Sequence of chain 9.A:
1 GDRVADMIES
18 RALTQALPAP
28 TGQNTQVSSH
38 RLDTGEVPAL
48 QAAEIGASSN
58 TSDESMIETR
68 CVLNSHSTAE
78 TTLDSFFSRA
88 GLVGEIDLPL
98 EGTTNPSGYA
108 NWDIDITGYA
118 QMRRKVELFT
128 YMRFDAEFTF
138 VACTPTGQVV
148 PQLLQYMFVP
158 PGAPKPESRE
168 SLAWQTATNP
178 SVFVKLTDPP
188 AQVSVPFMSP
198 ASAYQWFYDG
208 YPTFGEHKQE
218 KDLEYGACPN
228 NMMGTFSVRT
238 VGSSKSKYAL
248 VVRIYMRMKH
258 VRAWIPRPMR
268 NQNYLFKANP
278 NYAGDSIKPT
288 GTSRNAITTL

The protein below binds the small molecule below.
Small molecule (SMILES): CCO/N=C/c1ccc(OCC[C@@H](C)CCN2CCN(c3ccnc(N)c3)C2=O)cc1

Sequence of chain 9.C:
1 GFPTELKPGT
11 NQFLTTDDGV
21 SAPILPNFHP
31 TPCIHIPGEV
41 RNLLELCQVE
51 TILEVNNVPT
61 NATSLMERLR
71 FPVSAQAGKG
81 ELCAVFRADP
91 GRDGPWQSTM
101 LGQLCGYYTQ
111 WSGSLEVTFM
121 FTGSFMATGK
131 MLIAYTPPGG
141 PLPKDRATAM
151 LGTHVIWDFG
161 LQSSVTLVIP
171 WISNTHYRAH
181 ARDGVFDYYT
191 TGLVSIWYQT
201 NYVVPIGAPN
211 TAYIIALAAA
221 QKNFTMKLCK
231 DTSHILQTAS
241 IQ

Binding-site contacts:
Ligand atom CAS contacts residue TYR201 of chain 9.A at 3.7 Å (hydrophobic).
Ligand atom CAJ contacts residue VAL192 of chain 9.A at 3.7 Å (hydrophobic).
Ligand atom CAA contacts residue TYR153 of chain 9.A at 3.9 Å (hydrophobic).
Ligand atom CAS contacts residue ASN228 of chain 9.A at 3.8 Å.
Ligand atom CAG contacts residue GLN202 of chain 9.A at 3.5 Å.
Ligand atom CAF contacts residue TRP203 of chain 9.A at 3.7 Å (hydrophobic).
Ligand atom CAY contacts residue THR114 of chain 9.A at 3.8 Å.
Ligand atom CAG contacts residue ASN228 of chain 9.A at 3.3 Å.
Ligand atom NAC contacts residue ALA275 of chain 9.A at 3.5 Å.
Ligand atom CAH contacts residue VAL192 of chain 9.A at 3.5 Å (hydrophobic).
Ligand atom CAM contacts residue PHE155 of chain 9.A at 3.8 Å (hydrophobic).
Ligand atom CAI contacts residue PHE155 of chain 9.A at 3.1 Å (hydrophobic).
Ligand atom CBA contacts residue ILE111 of chain 9.A at 3.7 Å (hydrophobic).
Ligand atom OAV contacts residue VAL190 of chain 9.A at 3.9 Å.
Ligand atom CAA contacts residue PRO177 of chain 9.A at 3.5 Å (hydrophobic).
Ligand atom CAL contacts residue THR114 of chain 9.A at 3.8 Å.
Ligand atom OAW contacts residue MET195 of chain 9.A at 3.5 Å.
Ligand atom CAB contacts residue PHE131 of chain 9.A at 3.8 Å (hydrophobic).
Ligand atom OAD contacts residue ILE113 of chain 9.A at 3.1 Å (h-bond).
Ligand atom NBE contacts residue TRP203 of chain 9.A at 3.8 Å.
Ligand atom CAF contacts residue ASN228 of chain 9.A at 3.8 Å.
Ligand atom CAR contacts residue ASN228 of chain 9.A at 3.7 Å.
Ligand atom NAT contacts residue PHE155 of chain 9.A at 3.6 Å.
Ligand atom CAR contacts residue TYR201 of chain 9.A at 3.2 Å (hydrophobic).
Ligand atom NAC contacts residue THR114 of chain 9.A at 3.1 Å (h-bond).
Ligand atom CAB contacts residue PHE135 of chain 9.A at 3.8 Å (hydrophobic).
Ligand atom CAM contacts residue PRO177 of chain 9.A at 3.6 Å (hydrophobic).
Ligand atom CAK contacts residue PHE155 of chain 9.A at 2.9 Å (hydrophobic).
Ligand atom OAD contacts residue ASP112 of chain 9.A at 3.4 Å.
Ligand atom CAH contacts residue PHE135 of chain 9.A at 3.4 Å (hydrophobic).
Ligand atom CAA contacts residue VAL179 of chain 9.A at 3.1 Å (hydrophobic).
Ligand atom CBB contacts residue ASN228 of chain 9.A at 3.7 Å.
Ligand atom CAA contacts residue SER178 of chain 9.A at 3.5 Å.
Ligand atom CAN contacts residue PHE135 of chain 9.A at 3.4 Å (hydrophobic).
Ligand atom CAE contacts residue PHE137 of chain 9.A at 3.9 Å (hydrophobic).
Ligand atom CAJ contacts residue PHE135 of chain 9.A at 3.1 Å (hydrophobic).
Ligand atom CAF contacts residue GLN202 of chain 9.A at 3.5 Å.
Ligand atom CAQ contacts residue ILE113 of chain 9.A at 3.9 Å (hydrophobic).
Ligand atom OAW contacts residue ILE111 of chain 9.A at 3.2 Å.
Ligand atom CAZ contacts residue VAL192 of chain 9.A at 3.6 Å (hydrophobic).

Sequence of chain 10.C:
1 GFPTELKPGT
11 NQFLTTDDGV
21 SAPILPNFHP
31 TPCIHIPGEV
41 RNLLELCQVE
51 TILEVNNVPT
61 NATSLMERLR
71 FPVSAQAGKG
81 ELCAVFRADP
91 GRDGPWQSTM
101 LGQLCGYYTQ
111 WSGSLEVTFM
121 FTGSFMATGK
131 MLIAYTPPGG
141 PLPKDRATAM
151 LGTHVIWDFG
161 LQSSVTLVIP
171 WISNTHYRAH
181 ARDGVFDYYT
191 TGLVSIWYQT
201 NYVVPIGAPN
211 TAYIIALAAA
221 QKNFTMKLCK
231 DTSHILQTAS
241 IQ